Binding-site contacts:
Ligand atom O7 contacts residue THR156 of chain 50.E at 4.5 Å.
Ligand atom C3 contacts residue THR156 of chain 50.E at 4.4 Å.
Ligand atom C2 contacts residue ASN154 of chain 50.E at 4.1 Å.
Ligand atom C1 contacts residue THR156 of chain 50.E at 3.6 Å.
Ligand atom C8 contacts residue ASN154 of chain 50.E at 4.5 Å.
Ligand atom O6 contacts residue MET151 of chain 50.E at 3.5 Å.
Ligand atom N2 contacts residue ASN154 of chain 50.E at 4.0 Å.
Ligand atom C7 contacts residue THR156 of chain 50.E at 3.6 Å.
Ligand atom C8 contacts residue THR156 of chain 50.E at 3.7 Å.
Ligand atom N2 contacts residue THR156 of chain 50.E at 3.2 Å.
Ligand atom O7 contacts residue ASN154 of chain 50.E at 3.2 Å (h-bond).
Ligand atom C2 contacts residue THR156 of chain 50.E at 3.9 Å.
Ligand atom O5 contacts residue ASN154 of chain 50.E at 3.8 Å.
Ligand atom C7 contacts residue ASN154 of chain 50.E at 3.7 Å.
Ligand atom C1 contacts residue ASN154 of chain 50.E at 3.1 Å.
Ligand atom O5 contacts residue MET151 of chain 50.E at 4.2 Å.

Sequence of chain 50.E:
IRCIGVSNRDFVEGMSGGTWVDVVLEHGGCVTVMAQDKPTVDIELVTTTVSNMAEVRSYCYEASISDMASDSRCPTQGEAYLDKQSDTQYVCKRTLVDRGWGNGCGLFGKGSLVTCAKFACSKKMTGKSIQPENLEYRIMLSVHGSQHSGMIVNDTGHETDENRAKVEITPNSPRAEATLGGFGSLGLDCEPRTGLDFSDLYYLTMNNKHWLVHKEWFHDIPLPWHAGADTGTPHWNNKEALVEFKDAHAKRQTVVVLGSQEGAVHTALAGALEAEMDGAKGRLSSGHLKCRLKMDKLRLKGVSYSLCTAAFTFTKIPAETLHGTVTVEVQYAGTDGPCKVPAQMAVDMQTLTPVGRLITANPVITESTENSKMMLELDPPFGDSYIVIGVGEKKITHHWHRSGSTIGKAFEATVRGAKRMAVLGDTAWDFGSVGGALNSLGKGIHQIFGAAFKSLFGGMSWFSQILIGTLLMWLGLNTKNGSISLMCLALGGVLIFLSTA

A protein and the small-molecule ligand that binds it are described below.
Small molecule (SMILES): CC(=O)N[C@H]1[C@H](O[C@H]2[C@H](O)[C@@H](NC(C)=O)CO[C@@H]2CO)O[C@H](CO)[C@@H](O)[C@@H]1O